Sequence of chain 1.B:
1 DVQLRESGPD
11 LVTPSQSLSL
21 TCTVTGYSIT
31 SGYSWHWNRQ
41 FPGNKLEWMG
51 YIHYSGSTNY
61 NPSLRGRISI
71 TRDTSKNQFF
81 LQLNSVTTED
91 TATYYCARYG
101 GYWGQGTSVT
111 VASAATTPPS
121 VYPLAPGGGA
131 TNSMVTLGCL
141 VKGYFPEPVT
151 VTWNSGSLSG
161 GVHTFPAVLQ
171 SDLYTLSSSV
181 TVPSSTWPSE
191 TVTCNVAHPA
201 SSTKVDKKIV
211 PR

Binding-site contacts:
Ligand atom N3 contacts residue GLY100 of chain 1.B at 3.1 Å (h-bond).
Ligand atom C7 contacts residue ASN39 of chain 1.A at 3.6 Å.
Ligand atom N1 contacts residue ASN38 of chain 1.B at 3.3 Å (h-bond).
Ligand atom O2 contacts residue ARG51 of chain 1.A at 3.8 Å.
Ligand atom O2 contacts residue GLY101 of chain 1.B at 3.2 Å.
Ligand atom N2 contacts residue ASN39 of chain 1.A at 3.8 Å.
Ligand atom C7 contacts residue TRP94 of chain 1.A at 3.2 Å (hydrophobic).
Ligand atom N3 contacts residue ASN39 of chain 1.A at 3.6 Å (h-bond).
Ligand atom C9 contacts residue GLN101 of chain 1.A at 3.3 Å.
Ligand atom N1 contacts residue GLN101 of chain 1.A at 3.0 Å (h-bond).
Ligand atom C3 contacts residue TRP103 of chain 1.B at 3.8 Å (hydrophobic).
Ligand atom C1 contacts residue ASN38 of chain 1.B at 3.8 Å.
Ligand atom C3 contacts residue ARG98 of chain 1.B at 3.4 Å.
Ligand atom N3 contacts residue TYR99 of chain 1.B at 3.7 Å.
Ligand atom S2 contacts residue TYR99 of chain 1.B at 3.4 Å.
Ligand atom C1 contacts residue TYR99 of chain 1.B at 3.8 Å (hydrophobic).
Ligand atom C6 contacts residue ARG51 of chain 1.A at 3.8 Å.
Ligand atom S2 contacts residue ASN39 of chain 1.A at 3.3 Å (h-bond).
Ligand atom S2 contacts residue TRP94 of chain 1.A at 3.4 Å.
Ligand atom C5 contacts residue GLY100 of chain 1.B at 3.6 Å.
Ligand atom C2 contacts residue ALA97 of chain 1.B at 3.8 Å (hydrophobic).
Ligand atom C7 contacts residue TYR99 of chain 1.B at 3.5 Å (hydrophobic).
Ligand atom C5 contacts residue ARG51 of chain 1.A at 3.8 Å.
Ligand atom N1 contacts residue HIS36 of chain 1.B at 3.5 Å.
Ligand atom C6 contacts residue ASN39 of chain 1.A at 3.7 Å.
Ligand atom O1 contacts residue LEU41 of chain 1.A at 3.6 Å.
Ligand atom C8 contacts residue TRP94 of chain 1.A at 3.9 Å (hydrophobic).
Ligand atom C5 contacts residue TYR99 of chain 1.B at 3.7 Å (hydrophobic).
Ligand atom C1 contacts residue GLN101 of chain 1.A at 3.5 Å.
Ligand atom N2 contacts residue ARG51 of chain 1.A at 3.4 Å.
Ligand atom N2 contacts residue GLY101 of chain 1.B at 3.2 Å (h-bond).
Ligand atom C2 contacts residue TYR99 of chain 1.B at 3.7 Å (hydrophobic).
Ligand atom C9 contacts residue TRP94 of chain 1.A at 3.5 Å (hydrophobic).
Ligand atom O2 contacts residue TRP103 of chain 1.B at 2.9 Å (h-bond).
Ligand atom C6 contacts residue TYR99 of chain 1.B at 3.8 Å (hydrophobic).
Ligand atom C5 contacts residue ASN39 of chain 1.A at 3.3 Å.
Ligand atom N3 contacts residue ARG51 of chain 1.A at 3.0 Å (salt-bridge).
Ligand atom N2 contacts residue GLY100 of chain 1.B at 3.6 Å (h-bond).
Ligand atom O1 contacts residue ASN39 of chain 1.A at 3.0 Å (h-bond).
Ligand atom C2 contacts residue ARG98 of chain 1.B at 3.9 Å.

The protein below binds the small molecule below.
Small molecule (SMILES): Nc1ccc(S(=O)(=O)Nc2nccs2)cc1

Sequence of chain 1.A:
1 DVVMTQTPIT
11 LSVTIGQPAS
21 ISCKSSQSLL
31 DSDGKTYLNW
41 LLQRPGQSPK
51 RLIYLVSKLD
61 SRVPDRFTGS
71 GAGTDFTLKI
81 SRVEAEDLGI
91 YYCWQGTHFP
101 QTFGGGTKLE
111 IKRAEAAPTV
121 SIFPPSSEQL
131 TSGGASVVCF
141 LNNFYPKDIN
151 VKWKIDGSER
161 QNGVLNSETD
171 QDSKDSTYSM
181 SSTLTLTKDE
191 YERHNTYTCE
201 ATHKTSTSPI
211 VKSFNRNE